Binding-site contacts:
Ligand atom N29 contacts residue ILE242 of chain 1.B at 3.6 Å (h-bond).
Ligand atom C18 contacts residue ARG181 of chain 1.A at 3.7 Å.
Ligand atom N15 contacts residue GLY184 of chain 1.A at 3.4 Å.
Ligand atom N17 contacts residue ILE242 of chain 1.B at 3.2 Å (h-bond).
Ligand atom N15 contacts residue ARG181 of chain 1.A at 3.0 Å (salt-bridge).
Ligand atom C7 contacts residue TRP339 of chain 1.B at 3.8 Å (hydrophobic).
Ligand atom N15 contacts residue SER185 of chain 1.A at 3.7 Å.
Ligand atom C28 contacts residue VAL168 of chain 1.A at 3.5 Å (hydrophobic).
Ligand atom N17 contacts residue SER185 of chain 1.A at 3.5 Å.
Ligand atom C24 contacts residue TYR228 of chain 1.B at 3.8 Å (hydrophobic).
Ligand atom N17 contacts residue ALA243 of chain 1.B at 3.5 Å (h-bond).
Ligand atom C14 contacts residue TRP339 of chain 1.B at 3.5 Å (hydrophobic).
Ligand atom C9 contacts residue ILE235 of chain 1.B at 3.4 Å (hydrophobic).
Ligand atom C18 contacts residue ALA243 of chain 1.B at 3.2 Å (hydrophobic).
Ligand atom C4 contacts residue GLY184 of chain 1.A at 3.8 Å.
Ligand atom C25 contacts residue TYR232 of chain 1.B at 3.8 Å (hydrophobic).
Ligand atom N5 contacts residue ARG181 of chain 1.A at 3.0 Å (salt-bridge).
Ligand atom C18 contacts residue SER185 of chain 1.A at 3.2 Å.
Ligand atom C20 contacts residue ARG181 of chain 1.A at 3.7 Å.
Ligand atom C25 contacts residue MET114 of chain 1.A at 3.8 Å (hydrophobic).
Ligand atom C20 contacts residue ALA243 of chain 1.B at 3.6 Å (hydrophobic).
Ligand atom N5 contacts residue GLY184 of chain 1.A at 3.5 Å (h-bond).
Ligand atom C10 contacts residue GLY236 of chain 1.B at 3.4 Å.
Ligand atom C4 contacts residue LEU237 of chain 1.B at 3.7 Å (hydrophobic).
Ligand atom C19 contacts residue ALA243 of chain 1.B at 3.6 Å (hydrophobic).
Ligand atom C27 contacts residue SER169 of chain 1.A at 3.4 Å.
Ligand atom C28 contacts residue ARG181 of chain 1.A at 3.4 Å.
Ligand atom C19 contacts residue VAL168 of chain 1.A at 3.8 Å (hydrophobic).
Ligand atom C6 contacts residue TRP339 of chain 1.B at 3.6 Å (hydrophobic).
Ligand atom C14 contacts residue PHE338 of chain 1.B at 3.8 Å (hydrophobic).
Ligand atom C4 contacts residue ARG181 of chain 1.A at 3.5 Å.
Ligand atom C28 contacts residue SER169 of chain 1.A at 3.5 Å.
Ligand atom C2 contacts residue EDO1 of chain 1.I at 3.7 Å.
Ligand atom C26 contacts residue ILE227 of chain 1.B at 3.7 Å (hydrophobic).
Ligand atom C16 contacts residue ILE242 of chain 1.B at 3.7 Å (hydrophobic).
Ligand atom C19 contacts residue ARG181 of chain 1.A at 3.3 Å.
Ligand atom C18 contacts residue VAL168 of chain 1.A at 3.3 Å (hydrophobic).
Ligand atom C10 contacts residue ILE235 of chain 1.B at 3.8 Å (hydrophobic).
Ligand atom O1 contacts residue EDO1 of chain 1.I at 2.8 Å (h-bond).
Ligand atom N17 contacts residue SER186 of chain 1.A at 3.7 Å.

This small molecule binds to this protein.
Small molecule (SMILES): CC(C)(C)c1ccc(CNc2nc3n(n2)C(=O)CC(CN2CCCCC2)=N3)cc1

Sequence of chain 1.A:
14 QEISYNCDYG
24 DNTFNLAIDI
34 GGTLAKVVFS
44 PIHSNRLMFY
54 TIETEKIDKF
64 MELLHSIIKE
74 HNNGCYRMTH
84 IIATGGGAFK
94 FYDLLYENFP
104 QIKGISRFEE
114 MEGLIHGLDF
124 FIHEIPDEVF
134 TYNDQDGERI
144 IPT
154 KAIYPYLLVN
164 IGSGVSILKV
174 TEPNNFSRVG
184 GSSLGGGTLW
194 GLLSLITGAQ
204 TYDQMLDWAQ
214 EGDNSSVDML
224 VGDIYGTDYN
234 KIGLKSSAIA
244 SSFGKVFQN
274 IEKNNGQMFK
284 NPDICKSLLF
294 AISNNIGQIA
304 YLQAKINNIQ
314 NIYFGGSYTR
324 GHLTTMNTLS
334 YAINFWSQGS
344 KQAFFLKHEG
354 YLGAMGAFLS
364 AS

Sequence of chain 1.B:
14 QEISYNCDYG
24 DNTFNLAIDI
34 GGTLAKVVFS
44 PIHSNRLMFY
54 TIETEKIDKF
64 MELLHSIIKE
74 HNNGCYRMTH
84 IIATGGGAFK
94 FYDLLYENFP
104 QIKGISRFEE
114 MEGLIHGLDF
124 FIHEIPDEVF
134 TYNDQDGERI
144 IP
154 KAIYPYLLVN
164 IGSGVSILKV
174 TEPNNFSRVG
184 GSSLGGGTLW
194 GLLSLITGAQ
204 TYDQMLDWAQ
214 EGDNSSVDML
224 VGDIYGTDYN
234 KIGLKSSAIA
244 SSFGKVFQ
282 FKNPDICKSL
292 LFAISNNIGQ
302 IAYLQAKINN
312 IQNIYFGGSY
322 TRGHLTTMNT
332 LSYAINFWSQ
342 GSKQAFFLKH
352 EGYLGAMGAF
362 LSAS